Binding-site contacts:
Ligand atom C2 contacts residue ASN801 of chain 1.A at 2.5 Å.
Ligand atom C5 contacts residue SER803 of chain 1.A at 4.3 Å.
Ligand atom C3 contacts residue SER803 of chain 1.A at 4.4 Å.
Ligand atom C7 contacts residue ASN801 of chain 1.A at 3.7 Å.
Ligand atom C5 contacts residue ASN801 of chain 1.A at 3.7 Å.
Ligand atom O5 contacts residue SER803 of chain 1.A at 4.2 Å.
Ligand atom C4 contacts residue ASN801 of chain 1.A at 4.2 Å.
Ligand atom C1 contacts residue SER803 of chain 1.A at 3.5 Å.
Ligand atom C1 contacts residue ASN801 of chain 1.A at 1.4 Å.
Ligand atom C3 contacts residue ASN801 of chain 1.A at 3.8 Å.
Ligand atom C2 contacts residue SER803 of chain 1.A at 4.2 Å.
Ligand atom N2 contacts residue ASN801 of chain 1.A at 3.0 Å (h-bond).
Ligand atom O5 contacts residue ASN801 of chain 1.A at 2.4 Å (h-bond).
Ligand atom N2 contacts residue SER803 of chain 1.A at 4.0 Å.
Ligand atom O6 contacts residue GLN804 of chain 1.A at 4.3 Å.
Ligand atom O7 contacts residue ASN801 of chain 1.A at 3.9 Å.

Sequence of chain 1.A:
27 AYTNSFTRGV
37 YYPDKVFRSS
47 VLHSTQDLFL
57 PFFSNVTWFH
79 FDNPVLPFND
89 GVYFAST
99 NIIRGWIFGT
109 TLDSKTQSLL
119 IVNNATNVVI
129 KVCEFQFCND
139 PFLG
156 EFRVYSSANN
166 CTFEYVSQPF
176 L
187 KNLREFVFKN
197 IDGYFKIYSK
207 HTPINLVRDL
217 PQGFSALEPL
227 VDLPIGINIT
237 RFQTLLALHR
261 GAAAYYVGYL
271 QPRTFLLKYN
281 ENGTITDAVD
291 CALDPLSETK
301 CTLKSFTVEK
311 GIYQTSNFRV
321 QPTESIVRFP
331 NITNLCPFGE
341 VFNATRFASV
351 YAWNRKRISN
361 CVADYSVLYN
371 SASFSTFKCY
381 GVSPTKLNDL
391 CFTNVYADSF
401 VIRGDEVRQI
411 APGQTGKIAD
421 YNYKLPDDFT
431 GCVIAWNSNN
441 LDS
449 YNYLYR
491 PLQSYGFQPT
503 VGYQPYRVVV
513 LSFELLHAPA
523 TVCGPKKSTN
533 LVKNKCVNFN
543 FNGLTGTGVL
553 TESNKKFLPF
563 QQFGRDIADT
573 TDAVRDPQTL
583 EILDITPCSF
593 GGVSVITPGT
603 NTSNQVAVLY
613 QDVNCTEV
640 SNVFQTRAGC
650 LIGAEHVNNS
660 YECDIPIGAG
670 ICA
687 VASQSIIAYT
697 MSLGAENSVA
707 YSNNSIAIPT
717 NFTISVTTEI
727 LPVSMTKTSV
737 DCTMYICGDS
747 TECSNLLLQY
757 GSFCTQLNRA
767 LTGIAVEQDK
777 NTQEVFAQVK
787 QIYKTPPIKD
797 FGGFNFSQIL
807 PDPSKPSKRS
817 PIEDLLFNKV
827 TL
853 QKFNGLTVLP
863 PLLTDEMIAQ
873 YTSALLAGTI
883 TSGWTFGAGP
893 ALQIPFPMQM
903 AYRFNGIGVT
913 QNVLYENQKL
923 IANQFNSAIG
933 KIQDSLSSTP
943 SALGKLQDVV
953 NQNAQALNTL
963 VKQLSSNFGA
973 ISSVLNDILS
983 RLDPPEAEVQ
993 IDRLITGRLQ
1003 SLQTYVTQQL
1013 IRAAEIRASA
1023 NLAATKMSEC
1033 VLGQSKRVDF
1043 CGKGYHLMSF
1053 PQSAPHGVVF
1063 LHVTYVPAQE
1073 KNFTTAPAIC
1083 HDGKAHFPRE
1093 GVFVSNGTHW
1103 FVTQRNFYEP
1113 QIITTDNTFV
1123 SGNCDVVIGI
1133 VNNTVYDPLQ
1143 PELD

This small molecule binds to this protein.
Small molecule (SMILES): CC(=O)N[C@H]1[C@H](O[C@H]2[C@H](O)[C@@H](NC(C)=O)CO[C@@H]2CO)O[C@H](CO)[C@@H](O)[C@@H]1O